Sequence of chain 1.A:
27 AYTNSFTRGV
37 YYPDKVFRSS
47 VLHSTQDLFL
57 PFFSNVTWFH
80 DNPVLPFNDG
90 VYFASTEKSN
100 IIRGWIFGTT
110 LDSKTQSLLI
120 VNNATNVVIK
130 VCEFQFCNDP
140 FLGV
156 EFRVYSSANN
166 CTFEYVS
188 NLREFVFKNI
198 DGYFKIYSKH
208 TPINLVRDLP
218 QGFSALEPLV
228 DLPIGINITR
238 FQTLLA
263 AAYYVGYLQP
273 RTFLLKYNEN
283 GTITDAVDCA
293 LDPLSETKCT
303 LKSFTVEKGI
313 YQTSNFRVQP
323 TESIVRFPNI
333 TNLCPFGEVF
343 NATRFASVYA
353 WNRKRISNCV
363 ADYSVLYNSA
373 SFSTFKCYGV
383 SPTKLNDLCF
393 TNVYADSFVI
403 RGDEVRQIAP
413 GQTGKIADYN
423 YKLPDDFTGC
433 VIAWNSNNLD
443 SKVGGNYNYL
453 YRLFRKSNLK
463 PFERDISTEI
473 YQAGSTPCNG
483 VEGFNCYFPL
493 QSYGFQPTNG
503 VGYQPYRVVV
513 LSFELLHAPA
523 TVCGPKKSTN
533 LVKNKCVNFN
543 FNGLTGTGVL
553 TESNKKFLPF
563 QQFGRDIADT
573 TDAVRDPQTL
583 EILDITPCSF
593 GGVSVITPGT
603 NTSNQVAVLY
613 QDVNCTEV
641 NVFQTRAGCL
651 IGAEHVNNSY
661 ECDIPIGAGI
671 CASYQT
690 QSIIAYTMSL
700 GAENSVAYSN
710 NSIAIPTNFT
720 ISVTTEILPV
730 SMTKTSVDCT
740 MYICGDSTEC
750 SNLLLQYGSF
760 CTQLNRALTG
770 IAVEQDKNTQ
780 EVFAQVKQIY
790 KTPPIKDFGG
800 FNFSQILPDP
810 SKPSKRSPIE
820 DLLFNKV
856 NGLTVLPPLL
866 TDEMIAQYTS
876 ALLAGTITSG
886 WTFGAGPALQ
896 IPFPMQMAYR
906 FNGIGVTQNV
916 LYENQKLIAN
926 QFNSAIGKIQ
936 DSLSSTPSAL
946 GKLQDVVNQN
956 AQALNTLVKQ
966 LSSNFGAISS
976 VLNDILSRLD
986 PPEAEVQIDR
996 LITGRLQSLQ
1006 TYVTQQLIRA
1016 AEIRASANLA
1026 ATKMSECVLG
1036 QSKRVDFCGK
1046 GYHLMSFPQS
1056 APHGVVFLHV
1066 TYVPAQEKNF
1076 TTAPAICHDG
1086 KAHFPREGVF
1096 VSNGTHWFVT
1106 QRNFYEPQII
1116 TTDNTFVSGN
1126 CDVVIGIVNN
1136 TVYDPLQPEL

A small-molecule ligand and the protein it binds are described below.
Small molecule (SMILES): CC(=O)N[C@@H]1[C@@H](O)[C@H](O)[C@@H](CO)O[C@H]1O

Binding-site contacts:
Ligand atom O3 contacts residue GLN580 of chain 1.A at 4.1 Å.
Ligand atom C2 contacts residue GLN580 of chain 1.A at 4.1 Å.
Ligand atom C8 contacts residue GLN580 of chain 1.A at 3.4 Å.
Ligand atom O7 contacts residue ASN331 of chain 1.A at 3.0 Å (h-bond).
Ligand atom C7 contacts residue ASN331 of chain 1.A at 3.2 Å.
Ligand atom C3 contacts residue GLN580 of chain 1.A at 4.1 Å.
Ligand atom N2 contacts residue GLN580 of chain 1.A at 3.0 Å (h-bond).
Ligand atom O5 contacts residue ASN331 of chain 1.A at 2.4 Å (h-bond).
Ligand atom C8 contacts residue ASN331 of chain 1.A at 3.9 Å.
Ligand atom C2 contacts residue ASN331 of chain 1.A at 2.5 Å.
Ligand atom C1 contacts residue ASN331 of chain 1.A at 1.5 Å.
Ligand atom C5 contacts residue ASN331 of chain 1.A at 3.8 Å.
Ligand atom C4 contacts residue ASN331 of chain 1.A at 4.3 Å.
Ligand atom C8 contacts residue PRO579 of chain 1.A at 3.5 Å (hydrophobic).
Ligand atom C3 contacts residue ASN331 of chain 1.A at 3.9 Å.
Ligand atom N2 contacts residue ASN331 of chain 1.A at 3.0 Å (h-bond).
Ligand atom C7 contacts residue GLN580 of chain 1.A at 3.6 Å.